This protein binds this small molecule.
Small molecule (SMILES): O=C(O)c1ccc(O)c(I)c1

Sequence of chain 1.I:
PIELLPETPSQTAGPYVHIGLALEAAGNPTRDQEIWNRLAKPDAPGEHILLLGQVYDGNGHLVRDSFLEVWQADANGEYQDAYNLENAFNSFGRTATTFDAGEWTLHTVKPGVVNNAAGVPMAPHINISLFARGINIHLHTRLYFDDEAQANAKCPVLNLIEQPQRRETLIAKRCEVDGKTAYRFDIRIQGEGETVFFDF

Binding-site contacts:
Ligand atom C6 contacts residue TYR147 of chain 1.J at 3.4 Å (hydrophobic).
Ligand atom C2 contacts residue TRP149 of chain 1.J at 4.3 Å (hydrophobic).
Ligand atom O2 contacts residue TRP149 of chain 1.J at 3.9 Å.
Ligand atom I3 contacts residue ARG157 of chain 1.J at 3.4 Å.
Ligand atom I3 contacts residue ILE191 of chain 1.J at 3.5 Å.
Ligand atom I3 contacts residue THR12 of chain 1.I at 4.0 Å.
Ligand atom O2 contacts residue PRO15 of chain 1.I at 3.9 Å.
Ligand atom C3 contacts residue FE1 of chain 1.CA at 4.0 Å.
Ligand atom O4 contacts residue HIS160 of chain 1.J at 3.2 Å (h-bond).
Ligand atom C6 contacts residue PRO15 of chain 1.I at 3.6 Å (hydrophobic).
Ligand atom C4 contacts residue HIS162 of chain 1.J at 4.2 Å.
Ligand atom C2 contacts residue PRO15 of chain 1.I at 3.2 Å (hydrophobic).
Ligand atom C6 contacts residue TYR16 of chain 1.I at 3.6 Å (hydrophobic).
Ligand atom C1 contacts residue TYR147 of chain 1.J at 4.3 Å (hydrophobic).
Ligand atom C7 contacts residue PRO15 of chain 1.I at 3.5 Å (hydrophobic).
Ligand atom O4 contacts residue FE1 of chain 1.CA at 1.6 Å.
Ligand atom O1 contacts residue TRP149 of chain 1.J at 3.5 Å.
Ligand atom C5 contacts residue TYR147 of chain 1.J at 2.7 Å (hydrophobic).
Ligand atom O4 contacts residue TYR108 of chain 1.J at 3.2 Å (h-bond).
Ligand atom I3 contacts residue GLN177 of chain 1.J at 3.9 Å.
Ligand atom C3 contacts residue TYR147 of chain 1.J at 3.8 Å (hydrophobic).
Ligand atom C4 contacts residue TYR147 of chain 1.J at 2.6 Å (hydrophobic).
Ligand atom I3 contacts residue GLY14 of chain 1.I at 3.8 Å.
Ligand atom C5 contacts residue FE1 of chain 1.CA at 3.5 Å.
Ligand atom C5 contacts residue TYR108 of chain 1.J at 4.0 Å (hydrophobic).
Ligand atom C7 contacts residue TRP149 of chain 1.J at 4.0 Å (hydrophobic).
Ligand atom C4 contacts residue FE1 of chain 1.CA at 2.9 Å.
Ligand atom C3 contacts residue GLY14 of chain 1.I at 4.1 Å.
Ligand atom I3 contacts residue HIS162 of chain 1.J at 4.0 Å.
Ligand atom O4 contacts residue TYR147 of chain 1.J at 2.1 Å (h-bond).
Ligand atom C3 contacts residue PRO15 of chain 1.I at 3.6 Å (hydrophobic).
Ligand atom C4 contacts residue PRO15 of chain 1.I at 4.0 Å (hydrophobic).
Ligand atom O4 contacts residue ARG157 of chain 1.J at 4.2 Å.
Ligand atom C5 contacts residue TYR16 of chain 1.I at 3.6 Å (hydrophobic).
Ligand atom C1 contacts residue TRP149 of chain 1.J at 4.3 Å (hydrophobic).
Ligand atom O1 contacts residue PRO15 of chain 1.I at 4.0 Å.
Ligand atom C4 contacts residue TYR108 of chain 1.J at 4.3 Å (hydrophobic).
Ligand atom C5 contacts residue PRO15 of chain 1.I at 4.0 Å (hydrophobic).
Ligand atom C1 contacts residue PRO15 of chain 1.I at 3.3 Å (hydrophobic).
Ligand atom O4 contacts residue HIS162 of chain 1.J at 2.9 Å (h-bond).

Sequence of chain 1.J:
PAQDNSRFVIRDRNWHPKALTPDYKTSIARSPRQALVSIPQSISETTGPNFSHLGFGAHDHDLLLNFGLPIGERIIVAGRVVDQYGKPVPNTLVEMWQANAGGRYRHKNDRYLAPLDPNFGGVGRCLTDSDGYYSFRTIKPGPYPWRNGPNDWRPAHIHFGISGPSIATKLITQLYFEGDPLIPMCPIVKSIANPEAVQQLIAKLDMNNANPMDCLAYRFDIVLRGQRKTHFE